Binding-site contacts:
Ligand atom O2P contacts residue ARG220 of chain 1.B at 2.8 Å (salt-bridge).
Ligand atom N contacts residue ARG46 of chain 1.B at 3.5 Å (salt-bridge).
Ligand atom O contacts residue ASP47 of chain 1.B at 3.7 Å.
Ligand atom CD2 contacts residue ASP47 of chain 1.B at 3.1 Å.
Ligand atom CE1 contacts residue ALA216 of chain 1.B at 3.4 Å (hydrophobic).
Ligand atom CE contacts residue ARG44 of chain 1.B at 3.6 Å.
Ligand atom CZ contacts residue ALA216 of chain 1.B at 3.4 Å (hydrophobic).
Ligand atom O3P contacts residue GLY217 of chain 1.B at 2.9 Å (h-bond).
Ligand atom N contacts residue ASP47 of chain 1.B at 3.5 Å (salt-bridge).
Ligand atom CD2 contacts residue ALA216 of chain 1.B at 3.5 Å (hydrophobic).
Ligand atom CZ contacts residue PHE181 of chain 1.B at 3.6 Å (hydrophobic).
Ligand atom O1P contacts residue ALA216 of chain 1.B at 2.9 Å (h-bond).
Ligand atom O1P contacts residue ARG220 of chain 1.B at 3.0 Å (salt-bridge).
Ligand atom O1P contacts residue SER215 of chain 1.B at 2.8 Å (h-bond).
Ligand atom C contacts residue TYR45 of chain 1.B at 3.6 Å (hydrophobic).
Ligand atom OH contacts residue ILE218 of chain 1.B at 3.2 Å.
Ligand atom NZ contacts residue LYS40 of chain 1.B at 3.0 Å (salt-bridge).
Ligand atom O1P contacts residue ALA214 of chain 1.B at 3.2 Å.
Ligand atom N contacts residue ASP47 of chain 1.B at 3.3 Å (salt-bridge).
Ligand atom O3P contacts residue ALA216 of chain 1.B at 3.3 Å.
Ligand atom CG contacts residue ALA216 of chain 1.B at 3.5 Å (hydrophobic).
Ligand atom CE contacts residue ASN43 of chain 1.B at 3.1 Å.
Ligand atom CB contacts residue ARG44 of chain 1.B at 3.7 Å.
Ligand atom CB contacts residue TYR45 of chain 1.B at 3.7 Å (hydrophobic).
Ligand atom CE2 contacts residue PHE181 of chain 1.B at 3.6 Å (hydrophobic).
Ligand atom O contacts residue TYR45 of chain 1.B at 3.1 Å.
Ligand atom CE2 contacts residue ALA216 of chain 1.B at 3.5 Å (hydrophobic).
Ligand atom O contacts residue ARG46 of chain 1.B at 2.9 Å (salt-bridge).
Ligand atom O2P contacts residue ALA214 of chain 1.B at 3.4 Å.
Ligand atom OD2 contacts residue ARG46 of chain 1.B at 2.8 Å (salt-bridge).
Ligand atom O2P contacts residue GLY219 of chain 1.B at 3.6 Å.
Ligand atom CA contacts residue TYR45 of chain 1.B at 3.6 Å (hydrophobic).
Ligand atom N contacts residue TYR45 of chain 1.B at 3.3 Å.
Ligand atom O3P contacts residue ILE218 of chain 1.B at 2.9 Å (h-bond).
Ligand atom NZ contacts residue ASN43 of chain 1.B at 2.9 Å (h-bond).
Ligand atom O3P contacts residue GLY219 of chain 1.B at 3.0 Å (h-bond).
Ligand atom O contacts residue PHE181 of chain 1.B at 3.1 Å.
Ligand atom CD1 contacts residue ALA216 of chain 1.B at 3.4 Å (hydrophobic).
Ligand atom CE1 contacts residue PHE181 of chain 1.B at 3.7 Å (hydrophobic).
Ligand atom N contacts residue ARG46 of chain 1.B at 3.1 Å (salt-bridge).

Sequence of chain 1.B:
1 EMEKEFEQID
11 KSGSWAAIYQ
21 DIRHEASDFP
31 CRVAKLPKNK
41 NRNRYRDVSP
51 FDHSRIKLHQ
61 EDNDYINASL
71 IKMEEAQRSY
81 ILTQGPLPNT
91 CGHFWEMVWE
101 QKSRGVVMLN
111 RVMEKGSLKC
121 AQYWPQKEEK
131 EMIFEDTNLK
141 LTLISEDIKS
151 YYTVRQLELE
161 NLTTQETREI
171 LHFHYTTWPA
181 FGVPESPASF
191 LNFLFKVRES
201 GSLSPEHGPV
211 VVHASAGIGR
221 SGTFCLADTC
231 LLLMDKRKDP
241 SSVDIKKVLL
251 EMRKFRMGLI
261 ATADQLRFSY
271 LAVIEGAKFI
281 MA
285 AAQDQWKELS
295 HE

A protein and the small-molecule ligand that binds it are described below.
Small molecule (SMILES): C[C@H](N)C(=O)N[C@@H](CC(=O)O)C(=O)N[C@@H](CCCCN)C(=O)N[C@@H](CCC(=O)O)C(=O)N[C@@H](Cc1ccc(OP(=O)(O)O)cc1)C(=O)N[C@@H](Cc1ccc(O)cc1)C(=O)N[C@@H](C)C=O